Binding-site contacts:
Ligand atom C5 contacts residue ARG77 of chain 1.A at 3.5 Å.
Ligand atom O7 contacts residue ARG77 of chain 1.A at 3.4 Å (salt-bridge).
Ligand atom C7 contacts residue ASP41 of chain 1.A at 3.3 Å.
Ligand atom C3 contacts residue ASP41 of chain 1.A at 3.7 Å.
Ligand atom C4 contacts residue ARG77 of chain 1.A at 3.1 Å.
Ligand atom C2 contacts residue ARG77 of chain 1.A at 3.5 Å.
Ligand atom C2 contacts residue ASP41 of chain 1.A at 3.8 Å.
Ligand atom O3 contacts residue TYR72 of chain 1.A at 3.6 Å.
Ligand atom C1 contacts residue ASN73 of chain 1.A at 1.5 Å.
Ligand atom C6 contacts residue ARG77 of chain 1.A at 3.4 Å.
Ligand atom O4 contacts residue THR36 of chain 1.A at 3.8 Å.
Ligand atom O7 contacts residue PHE19 of chain 1.A at 3.6 Å.
Ligand atom C3 contacts residue ASN73 of chain 1.A at 3.8 Å.
Ligand atom C6 contacts residue PHE19 of chain 1.A at 3.3 Å (hydrophobic).
Ligand atom O4 contacts residue ARG77 of chain 1.A at 2.5 Å (salt-bridge).
Ligand atom O5 contacts residue ASN73 of chain 1.A at 2.4 Å (h-bond).
Ligand atom O6 contacts residue ARG77 of chain 1.A at 2.9 Å (salt-bridge).
Ligand atom O5 contacts residue ARG77 of chain 1.A at 3.3 Å (salt-bridge).
Ligand atom C5 contacts residue ASN73 of chain 1.A at 3.7 Å.
Ligand atom C5 contacts residue ARG77 of chain 1.A at 3.8 Å.
Ligand atom C6 contacts residue ARG77 of chain 1.A at 3.9 Å.
Ligand atom N2 contacts residue ASP41 of chain 1.A at 3.1 Å (salt-bridge).
Ligand atom C1 contacts residue PHE19 of chain 1.A at 3.1 Å (hydrophobic).
Ligand atom N2 contacts residue PHE19 of chain 1.A at 3.3 Å.
Ligand atom O6 contacts residue VAL40 of chain 1.A at 2.8 Å.
Ligand atom O7 contacts residue ASP41 of chain 1.A at 2.8 Å (salt-bridge).
Ligand atom C7 contacts residue PHE19 of chain 1.A at 3.3 Å (hydrophobic).
Ligand atom C5 contacts residue VAL38 of chain 1.A at 3.7 Å (hydrophobic).
Ligand atom C2 contacts residue PHE19 of chain 1.A at 3.7 Å (hydrophobic).
Ligand atom C2 contacts residue ASN73 of chain 1.A at 2.5 Å.
Ligand atom N2 contacts residue ASN73 of chain 1.A at 3.0 Å (h-bond).
Ligand atom C6 contacts residue VAL40 of chain 1.A at 3.0 Å (hydrophobic).
Ligand atom C3 contacts residue ARG77 of chain 1.A at 2.8 Å.
Ligand atom C1 contacts residue PHE19 of chain 1.A at 3.9 Å (hydrophobic).
Ligand atom O2 contacts residue PHE19 of chain 1.A at 3.6 Å.
Ligand atom O5 contacts residue PHE17 of chain 1.A at 3.6 Å.
Ligand atom O4 contacts residue PHE19 of chain 1.A at 3.9 Å.
Ligand atom C8 contacts residue PHE19 of chain 1.A at 3.4 Å (hydrophobic).
Ligand atom C6 contacts residue VAL79 of chain 1.A at 3.8 Å (hydrophobic).
Ligand atom O6 contacts residue PHE19 of chain 1.A at 3.6 Å.

This protein binds this small molecule.
Small molecule (SMILES): CC(=O)N[C@H]1[C@@H](O[C@H]2[C@H](O)[C@@H](NC(C)=O)CO[C@@H]2CO[C@@H]2O[C@@H](C)[C@@H](O)[C@@H](O)[C@@H]2O)O[C@H](CO)[C@@H](O[C@@H]2O[C@H](CO[C@@H]3O[C@H](CO)[C@@H](O)[C@H](O)[C@@H]3O[C@@H]3O[C@H](CO)[C@@H](O)[C@H](O)[C@H]3NC(C)=O)[C@@H](O)[C@H](O)[C@@H]2O)[C@@H]1O

Sequence of chain 1.A:
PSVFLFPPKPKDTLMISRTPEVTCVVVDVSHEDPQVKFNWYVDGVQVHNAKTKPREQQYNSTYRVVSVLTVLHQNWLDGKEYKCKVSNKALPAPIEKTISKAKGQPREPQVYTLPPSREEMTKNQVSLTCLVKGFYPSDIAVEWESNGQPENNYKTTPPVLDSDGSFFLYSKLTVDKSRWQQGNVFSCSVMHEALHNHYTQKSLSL